Binding-site contacts:
Ligand atom N01 contacts residue GLU296 of chain 1.B at 2.7 Å (salt-bridge).
Ligand atom C07 contacts residue PHE288 of chain 1.B at 3.7 Å (hydrophobic).
Ligand atom C14 contacts residue GLN182 of chain 1.B at 3.3 Å.
Ligand atom C07 contacts residue HEM1 of chain 1.I at 3.4 Å.
Ligand atom C18 contacts residue HEM1 of chain 1.I at 3.7 Å.
Ligand atom C08 contacts residue HEM1 of chain 1.I at 3.6 Å.
Ligand atom N02 contacts residue HEM1 of chain 1.I at 3.3 Å.
Ligand atom N17 contacts residue GLN182 of chain 1.B at 3.6 Å.
Ligand atom C17 contacts residue GLN182 of chain 1.B at 3.0 Å.
Ligand atom C04 contacts residue HEM1 of chain 1.I at 3.8 Å.
Ligand atom C02 contacts residue GLU296 of chain 1.B at 3.5 Å.
Ligand atom N17 contacts residue ARG307 of chain 1.B at 2.9 Å (salt-bridge).
Ligand atom N02 contacts residue GLU296 of chain 1.B at 2.6 Å (salt-bridge).
Ligand atom N02 contacts residue TYR292 of chain 1.B at 3.7 Å.
Ligand atom C13 contacts residue GLN182 of chain 1.B at 2.8 Å.
Ligand atom C06 contacts residue GLU296 of chain 1.B at 3.5 Å.
Ligand atom C16 contacts residue HEM1 of chain 1.I at 3.6 Å.
Ligand atom C07 contacts residue SER289 of chain 1.B at 3.9 Å.
Ligand atom C22 contacts residue MET40 of chain 1.B at 3.7 Å (hydrophobic).
Ligand atom C11 contacts residue GLN182 of chain 1.B at 3.7 Å.
Ligand atom N17 contacts residue TRP265 of chain 1.B at 3.9 Å.
Ligand atom C03 contacts residue PRO269 of chain 1.B at 3.9 Å (hydrophobic).
Ligand atom C12 contacts residue GLN182 of chain 1.B at 3.0 Å.
Ligand atom C07 contacts residue GLY290 of chain 1.B at 3.5 Å.
Ligand atom N01 contacts residue HEM1 of chain 1.I at 3.9 Å.
Ligand atom C03 contacts residue TRP291 of chain 1.B at 3.8 Å (hydrophobic).
Ligand atom C08 contacts residue GLU296 of chain 1.B at 3.5 Å.
Ligand atom C05 contacts residue VAL271 of chain 1.B at 3.8 Å (hydrophobic).
Ligand atom C14 contacts residue ARG185 of chain 1.B at 3.6 Å.
Ligand atom N17 contacts residue ASP301 of chain 1.B at 2.9 Å (salt-bridge).
Ligand atom C17 contacts residue ASP301 of chain 1.B at 3.5 Å.
Ligand atom C03 contacts residue HEM1 of chain 1.I at 3.2 Å.
Ligand atom N17 contacts residue ARG185 of chain 1.B at 3.1 Å (salt-bridge).
Ligand atom C17 contacts residue ARG185 of chain 1.B at 3.2 Å.
Ligand atom C13 contacts residue ARG185 of chain 1.B at 3.8 Å.
Ligand atom C09 contacts residue GLU296 of chain 1.B at 3.8 Å.
Ligand atom C02 contacts residue TRP291 of chain 1.B at 3.6 Å (hydrophobic).
Ligand atom C15 contacts residue HEM1 of chain 1.I at 3.7 Å.
Ligand atom N02 contacts residue TRP291 of chain 1.B at 2.7 Å (h-bond).
Ligand atom C02 contacts residue HEM1 of chain 1.I at 3.5 Å.

This small molecule binds to this protein.
Small molecule (SMILES): CNCCCc1cc(C#N)cc(CCc2cc(C)cc(N)n2)c1

Sequence of chain 1.B:
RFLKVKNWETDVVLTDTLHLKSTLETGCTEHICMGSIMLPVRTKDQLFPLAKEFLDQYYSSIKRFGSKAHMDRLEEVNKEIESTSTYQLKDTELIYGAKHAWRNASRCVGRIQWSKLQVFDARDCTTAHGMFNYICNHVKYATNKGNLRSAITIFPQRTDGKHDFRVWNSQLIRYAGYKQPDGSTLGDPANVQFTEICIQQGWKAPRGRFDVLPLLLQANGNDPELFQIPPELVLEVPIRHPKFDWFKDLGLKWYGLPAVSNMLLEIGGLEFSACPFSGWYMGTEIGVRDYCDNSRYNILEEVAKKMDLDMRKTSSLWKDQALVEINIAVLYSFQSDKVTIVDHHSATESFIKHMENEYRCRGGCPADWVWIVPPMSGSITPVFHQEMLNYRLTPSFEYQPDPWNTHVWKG